A protein and the small-molecule ligand that binds it are described below.
Small molecule (SMILES): O=S(=O)(c1ccccc1)N(CC(F)(F)F)c1ccc(C(O)(C(F)(F)F)C(F)(F)F)cc1

Sequence of chain 1.B:
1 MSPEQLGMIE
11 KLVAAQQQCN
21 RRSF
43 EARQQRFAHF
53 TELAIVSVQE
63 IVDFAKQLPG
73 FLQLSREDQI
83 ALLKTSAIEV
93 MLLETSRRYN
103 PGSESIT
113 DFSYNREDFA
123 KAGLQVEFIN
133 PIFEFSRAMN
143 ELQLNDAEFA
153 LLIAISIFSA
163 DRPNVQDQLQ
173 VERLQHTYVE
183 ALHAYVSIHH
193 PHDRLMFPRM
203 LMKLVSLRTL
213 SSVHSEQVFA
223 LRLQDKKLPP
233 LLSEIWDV

Binding-site contacts:
Ligand atom F35 contacts residue GLN219 of chain 1.B at 3.5 Å.
Ligand atom F22 contacts residue MET93 of chain 1.B at 2.9 Å.
Ligand atom F22 contacts residue THR97 of chain 1.B at 2.4 Å.
Ligand atom C34 contacts residue HIS216 of chain 1.B at 3.5 Å.
Ligand atom C01 contacts residue THR97 of chain 1.B at 4.0 Å.
Ligand atom F20 contacts residue ILE134 of chain 1.B at 3.0 Å.
Ligand atom C19 contacts residue ILE134 of chain 1.B at 4.0 Å (hydrophobic).
Ligand atom F40 contacts residue PHE52 of chain 1.B at 3.9 Å.
Ligand atom F22 contacts residue LEU94 of chain 1.B at 3.5 Å.
Ligand atom F41 contacts residue ALA56 of chain 1.B at 3.4 Å.
Ligand atom C04 contacts residue SER59 of chain 1.B at 3.1 Å.
Ligand atom F41 contacts residue PHE52 of chain 1.B at 4.0 Å.
Ligand atom C03 contacts residue THR97 of chain 1.B at 4.0 Å.
Ligand atom C33 contacts residue HIS216 of chain 1.B at 3.3 Å.
Ligand atom C03 contacts residue MET93 of chain 1.B at 3.6 Å (hydrophobic).
Ligand atom C25 contacts residue HIS216 of chain 1.B at 3.7 Å.
Ligand atom C26 contacts residue HIS216 of chain 1.B at 3.8 Å.
Ligand atom F35 contacts residue HIS216 of chain 1.B at 2.8 Å.
Ligand atom C24 contacts residue MET93 of chain 1.B at 3.8 Å (hydrophobic).
Ligand atom C19 contacts residue THR97 of chain 1.B at 3.3 Å.
Ligand atom C05 contacts residue SER59 of chain 1.B at 4.0 Å.
Ligand atom O42 contacts residue TRP238 of chain 1.B at 3.7 Å.
Ligand atom O14 contacts residue ALA56 of chain 1.B at 3.9 Å.
Ligand atom F36 contacts residue HIS216 of chain 1.B at 4.0 Å.
Ligand atom C16 contacts residue PHE121 of chain 1.B at 3.9 Å (hydrophobic).
Ligand atom O13 contacts residue PHE121 of chain 1.B at 3.9 Å.
Ligand atom F37 contacts residue LEU126 of chain 1.B at 3.3 Å.
Ligand atom F20 contacts residue LEU94 of chain 1.B at 3.7 Å.
Ligand atom O42 contacts residue HIS216 of chain 1.B at 2.4 Å (h-bond).
Ligand atom C02 contacts residue MET93 of chain 1.B at 3.7 Å (hydrophobic).
Ligand atom C03 contacts residue SER59 of chain 1.B at 2.8 Å.
Ligand atom F39 contacts residue PHE49 of chain 1.B at 4.1 Å.
Ligand atom O14 contacts residue LEU55 of chain 1.B at 3.9 Å.
Ligand atom C16 contacts residue THR97 of chain 1.B at 3.6 Å.
Ligand atom F20 contacts residue THR97 of chain 1.B at 3.4 Å.
Ligand atom O14 contacts residue PHE52 of chain 1.B at 3.8 Å.
Ligand atom F21 contacts residue LEU94 of chain 1.B at 4.1 Å.
Ligand atom C02 contacts residue SER59 of chain 1.B at 3.6 Å.
Ligand atom F41 contacts residue LEU234 of chain 1.B at 3.5 Å.
Ligand atom C02 contacts residue THR97 of chain 1.B at 3.9 Å.